This protein binds this small molecule.
Small molecule (SMILES): CC(C)C[C@H](NC(=O)[C@@H](N)CC(=O)O)C(=O)N1CCC[C@H]1C(=O)N[C@@H](COP(=O)(O)O)C(=O)N[C@@H](CC(=O)O)C(=O)N1CCC[C@H]1C(=O)N1CCC[C@H]1C=O

Binding-site contacts:
Ligand atom C contacts residue TRP20 of chain 1.I at 3.9 Å (hydrophobic).
Ligand atom C contacts residue TRP16 of chain 1.I at 3.9 Å (hydrophobic).
Ligand atom CD1 contacts residue TRP20 of chain 1.I at 3.6 Å (hydrophobic).
Ligand atom O3P contacts residue ARG108 of chain 1.I at 3.6 Å.
Ligand atom O contacts residue TRP16 of chain 1.I at 3.5 Å (h-bond).
Ligand atom P contacts residue LYS114 of chain 1.I at 4.0 Å.
Ligand atom O contacts residue TRP16 of chain 1.I at 2.8 Å (h-bond).
Ligand atom CG contacts residue TRP20 of chain 1.I at 3.6 Å (hydrophobic).
Ligand atom O contacts residue PHE118 of chain 1.I at 3.7 Å.
Ligand atom O1P contacts residue ARG108 of chain 1.I at 3.4 Å (salt-bridge).
Ligand atom O contacts residue TRP20 of chain 1.I at 2.9 Å (h-bond).
Ligand atom CG contacts residue LYS13 of chain 1.I at 3.4 Å.
Ligand atom O contacts residue TRP16 of chain 1.I at 3.2 Å.
Ligand atom O1P contacts residue TRP110 of chain 1.I at 3.5 Å (h-bond).
Ligand atom O2P contacts residue LYS114 of chain 1.I at 3.0 Å (salt-bridge).
Ligand atom CA contacts residue TRP16 of chain 1.I at 3.9 Å (hydrophobic).
Ligand atom CD2 contacts residue TRP20 of chain 1.I at 3.7 Å (hydrophobic).
Ligand atom CG contacts residue TRP16 of chain 1.I at 4.0 Å (hydrophobic).
Ligand atom CD contacts residue LYS13 of chain 1.I at 4.0 Å.
Ligand atom CG contacts residue SER12 of chain 1.I at 3.7 Å.
Ligand atom OG contacts residue TRP110 of chain 1.I at 3.4 Å (h-bond).
Ligand atom P contacts residue TRP110 of chain 1.I at 4.0 Å.
Ligand atom CD2 contacts residue ASN23 of chain 1.I at 3.2 Å.
Ligand atom P contacts residue ARG108 of chain 1.I at 4.0 Å.
Ligand atom C contacts residue TRP16 of chain 1.I at 3.8 Å (hydrophobic).
Ligand atom OD2 contacts residue ARG108 of chain 1.I at 3.9 Å.
Ligand atom OG contacts residue ARG108 of chain 1.I at 3.5 Å (salt-bridge).
Ligand atom CB contacts residue SER12 of chain 1.I at 4.0 Å.
Ligand atom N contacts residue TRP16 of chain 1.I at 3.9 Å.
Ligand atom C contacts residue ARG108 of chain 1.I at 3.9 Å.
Ligand atom CG contacts residue ASN121 of chain 1.I at 3.4 Å.
Ligand atom CD contacts residue TRP16 of chain 1.I at 4.0 Å (hydrophobic).
Ligand atom C contacts residue TRP16 of chain 1.I at 3.9 Å (hydrophobic).
Ligand atom O contacts residue ARG108 of chain 1.I at 2.5 Å (salt-bridge).
Ligand atom O contacts residue TRP20 of chain 1.I at 3.9 Å.
Ligand atom C contacts residue ARG108 of chain 1.I at 3.8 Å.
Ligand atom CD1 contacts residue GLU19 of chain 1.I at 3.9 Å.
Ligand atom N contacts residue ARG108 of chain 1.I at 3.6 Å (salt-bridge).
Ligand atom CD contacts residue ASN121 of chain 1.I at 3.7 Å.
Ligand atom CD1 contacts residue TRP16 of chain 1.I at 4.0 Å (hydrophobic).

Sequence of chain 1.I:
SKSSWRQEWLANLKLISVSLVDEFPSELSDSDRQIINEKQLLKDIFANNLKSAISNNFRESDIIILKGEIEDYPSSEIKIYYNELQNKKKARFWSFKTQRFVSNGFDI